A protein and the small-molecule ligand that binds it are described below.
Small molecule (SMILES): CC(=O)N[C@@H]1[C@@H](O)[C@H](O)[C@@H](CO)O[C@H]1O

Sequence of chain 1.B:
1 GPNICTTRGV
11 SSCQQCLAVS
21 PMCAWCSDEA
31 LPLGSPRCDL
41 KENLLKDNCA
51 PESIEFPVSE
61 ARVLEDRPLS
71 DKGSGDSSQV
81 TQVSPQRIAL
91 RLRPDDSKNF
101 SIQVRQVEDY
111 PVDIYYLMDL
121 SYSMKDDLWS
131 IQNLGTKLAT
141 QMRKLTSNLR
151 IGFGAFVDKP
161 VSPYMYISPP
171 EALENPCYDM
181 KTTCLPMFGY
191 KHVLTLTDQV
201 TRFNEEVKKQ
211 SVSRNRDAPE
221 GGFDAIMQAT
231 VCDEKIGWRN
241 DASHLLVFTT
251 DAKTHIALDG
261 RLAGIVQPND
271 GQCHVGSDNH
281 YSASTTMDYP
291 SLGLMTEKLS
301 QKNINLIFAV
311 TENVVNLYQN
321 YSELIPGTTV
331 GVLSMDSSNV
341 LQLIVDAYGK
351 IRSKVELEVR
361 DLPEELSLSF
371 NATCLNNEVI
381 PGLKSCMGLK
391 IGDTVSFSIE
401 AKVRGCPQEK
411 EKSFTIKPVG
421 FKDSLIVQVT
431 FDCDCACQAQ

Binding-site contacts:
Ligand atom N2 contacts residue ASN371 of chain 1.B at 2.9 Å (h-bond).
Ligand atom C7 contacts residue SER398 of chain 1.B at 3.8 Å.
Ligand atom O3 contacts residue GLU400 of chain 1.B at 3.4 Å (salt-bridge).
Ligand atom O7 contacts residue SER398 of chain 1.B at 2.9 Å (h-bond).
Ligand atom C8 contacts residue SER398 of chain 1.B at 3.2 Å.
Ligand atom O5 contacts residue PRO381 of chain 1.B at 4.0 Å.
Ligand atom C1 contacts residue ASN371 of chain 1.B at 1.4 Å.
Ligand atom O5 contacts residue ASN371 of chain 1.B at 2.4 Å (h-bond).
Ligand atom O7 contacts residue ASN371 of chain 1.B at 3.1 Å (h-bond).
Ligand atom C6 contacts residue PRO381 of chain 1.B at 4.3 Å (hydrophobic).
Ligand atom C5 contacts residue ASN371 of chain 1.B at 3.7 Å.
Ligand atom N2 contacts residue GLU400 of chain 1.B at 3.4 Å (salt-bridge).
Ligand atom C7 contacts residue GLU400 of chain 1.B at 3.9 Å.
Ligand atom C8 contacts residue SER369 of chain 1.B at 3.6 Å.
Ligand atom C2 contacts residue GLU400 of chain 1.B at 4.4 Å.
Ligand atom C8 contacts residue GLU400 of chain 1.B at 3.4 Å.
Ligand atom O6 contacts residue PRO381 of chain 1.B at 3.8 Å.
Ligand atom C8 contacts residue ILE399 of chain 1.B at 3.8 Å (hydrophobic).
Ligand atom C7 contacts residue ASN371 of chain 1.B at 2.9 Å.
Ligand atom C4 contacts residue ASN371 of chain 1.B at 4.2 Å.
Ligand atom C5 contacts residue PRO381 of chain 1.B at 4.4 Å (hydrophobic).
Ligand atom C3 contacts residue ASN371 of chain 1.B at 3.8 Å.
Ligand atom C3 contacts residue GLU400 of chain 1.B at 4.2 Å.
Ligand atom C2 contacts residue ASN371 of chain 1.B at 2.5 Å.
Ligand atom C8 contacts residue ASN371 of chain 1.B at 3.6 Å.